Sequence of chain 35.B:
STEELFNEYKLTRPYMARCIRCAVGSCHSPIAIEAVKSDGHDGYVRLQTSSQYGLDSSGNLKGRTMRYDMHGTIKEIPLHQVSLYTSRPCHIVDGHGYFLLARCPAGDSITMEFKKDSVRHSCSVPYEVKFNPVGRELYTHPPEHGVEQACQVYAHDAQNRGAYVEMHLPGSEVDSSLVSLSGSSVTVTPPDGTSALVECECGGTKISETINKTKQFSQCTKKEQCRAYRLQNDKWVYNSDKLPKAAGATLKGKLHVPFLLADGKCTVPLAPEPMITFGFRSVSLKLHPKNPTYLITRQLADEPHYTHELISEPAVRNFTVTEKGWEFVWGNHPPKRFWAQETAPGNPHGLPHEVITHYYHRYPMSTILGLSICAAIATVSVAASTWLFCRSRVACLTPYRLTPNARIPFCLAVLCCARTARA

This protein binds this small molecule.
Small molecule (SMILES): CC(=O)N[C@@H]1[C@@H](O)[C@H](O)[C@@H](CO)O[C@H]1O

Binding-site contacts:
Ligand atom O7 contacts residue ASN212 of chain 35.B at 4.5 Å.
Ligand atom N2 contacts residue ASN212 of chain 35.B at 2.9 Å (h-bond).
Ligand atom C1 contacts residue ASN212 of chain 35.B at 1.4 Å.
Ligand atom C3 contacts residue ASN212 of chain 35.B at 3.8 Å.
Ligand atom N2 contacts residue ILE211 of chain 35.B at 4.0 Å.
Ligand atom C2 contacts residue ASN212 of chain 35.B at 2.5 Å.
Ligand atom O5 contacts residue ASN212 of chain 35.B at 2.4 Å (h-bond).
Ligand atom C1 contacts residue ILE211 of chain 35.B at 4.1 Å (hydrophobic).
Ligand atom O6 contacts residue ASN212 of chain 35.B at 4.4 Å.
Ligand atom C5 contacts residue ASN212 of chain 35.B at 3.7 Å.
Ligand atom C7 contacts residue ASN212 of chain 35.B at 3.9 Å.
Ligand atom C4 contacts residue ASN212 of chain 35.B at 4.2 Å.